Sequence of chain 1.A:
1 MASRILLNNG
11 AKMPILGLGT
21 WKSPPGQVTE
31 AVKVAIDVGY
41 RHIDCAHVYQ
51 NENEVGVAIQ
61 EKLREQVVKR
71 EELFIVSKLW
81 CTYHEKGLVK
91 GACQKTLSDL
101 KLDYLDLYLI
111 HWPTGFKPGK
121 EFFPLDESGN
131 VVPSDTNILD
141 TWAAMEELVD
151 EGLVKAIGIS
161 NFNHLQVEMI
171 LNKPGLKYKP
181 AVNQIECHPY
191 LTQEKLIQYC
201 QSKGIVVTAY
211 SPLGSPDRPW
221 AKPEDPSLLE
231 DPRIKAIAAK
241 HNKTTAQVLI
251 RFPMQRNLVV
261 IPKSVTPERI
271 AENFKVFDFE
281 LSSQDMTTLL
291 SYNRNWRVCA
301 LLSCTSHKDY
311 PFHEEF

This small molecule binds to this protein.
Small molecule (SMILES): NC(=O)[C@@H]1C[C@]2(NC(=O)NC2=O)c2cc(F)ccc2O1

Binding-site contacts:
Ligand atom C2I contacts residue LDT1 of chain 1.D at 1.3 Å.
Ligand atom N1I contacts residue LDT1 of chain 1.D at 0.3 Å.
Ligand atom F17 contacts residue LDT1 of chain 1.D at 0.4 Å.
Ligand atom N4 contacts residue LDT1 of chain 1.D at 0.4 Å.
Ligand atom C11 contacts residue LDT1 of chain 1.D at 0.4 Å.
Ligand atom C8I contacts residue LDT1 of chain 1.D at 1.7 Å.
Ligand atom N4 contacts residue HIS111 of chain 1.A at 3.1 Å (h-bond).
Ligand atom O6I contacts residue HIS111 of chain 1.A at 3.5 Å (h-bond).
Ligand atom C9 contacts residue LDT1 of chain 1.D at 0.5 Å.
Ligand atom C5 contacts residue HIS111 of chain 1.A at 3.5 Å.
Ligand atom O3I contacts residue TYR49 of chain 1.A at 2.4 Å (h-bond).
Ligand atom O20 contacts residue CYS299 of chain 1.A at 3.3 Å.
Ligand atom N1I contacts residue NDP1 of chain 1.C at 3.5 Å.
Ligand atom N21 contacts residue ALA300 of chain 1.A at 3.2 Å (h-bond).
Ligand atom N1I contacts residue TRP21 of chain 1.A at 3.3 Å.
Ligand atom C2I contacts residue TYR49 of chain 1.A at 3.3 Å (hydrophobic).
Ligand atom N21 contacts residue TRP220 of chain 1.A at 3.6 Å.
Ligand atom O10 contacts residue LDT1 of chain 1.D at 0.2 Å.
Ligand atom C15 contacts residue LDT1 of chain 1.D at 0.5 Å.
Ligand atom F17 contacts residue VAL48 of chain 1.A at 3.3 Å.
Ligand atom C5 contacts residue TRP112 of chain 1.A at 3.5 Å (hydrophobic).
Ligand atom C16 contacts residue LDT1 of chain 1.D at 0.4 Å.
Ligand atom O3I contacts residue NDP1 of chain 1.C at 2.9 Å.
Ligand atom N4 contacts residue NDP1 of chain 1.C at 3.3 Å (h-bond).
Ligand atom C13 contacts residue TRP21 of chain 1.A at 3.4 Å (hydrophobic).
Ligand atom C12 contacts residue LDT1 of chain 1.D at 0.4 Å.
Ligand atom O6I contacts residue TRP112 of chain 1.A at 2.5 Å (h-bond).
Ligand atom C13 contacts residue LDT1 of chain 1.D at 0.4 Å.
Ligand atom C19 contacts residue LDT1 of chain 1.D at 0.8 Å.
Ligand atom O6I contacts residue LDT1 of chain 1.D at 0.9 Å (h-bond).
Ligand atom C7I contacts residue LDT1 of chain 1.D at 1.0 Å.
Ligand atom C5 contacts residue LDT1 of chain 1.D at 0.3 Å.
Ligand atom C8I contacts residue CYS299 of chain 1.A at 3.5 Å (hydrophobic).
Ligand atom O20 contacts residue LDT1 of chain 1.D at 1.6 Å.
Ligand atom O3I contacts residue LDT1 of chain 1.D at 1.9 Å (h-bond).
Ligand atom N21 contacts residue LDT1 of chain 1.D at 1.9 Å.
Ligand atom C14 contacts residue LDT1 of chain 1.D at 0.4 Å.
Ligand atom O3I contacts residue TRP21 of chain 1.A at 3.5 Å.
Ligand atom C2I contacts residue NDP1 of chain 1.C at 3.0 Å.
Ligand atom O20 contacts residue ALA300 of chain 1.A at 3.2 Å (h-bond).